A protein and the small-molecule ligand that binds it are described below.
Small molecule (SMILES): CC(C)CCC[C@@H](C)[C@H]1CC[C@H]2[C@@H]3CC=C4C[C@@H](O)CC[C@]4(C)[C@H]3CC[C@]12C

Binding-site contacts:
Ligand atom C21 contacts residue VAL55 of chain 1.A at 4.2 Å (hydrophobic).
Ligand atom C23 contacts residue PLM1 of chain 1.P at 4.1 Å.
Ligand atom C19 contacts residue PHE56 of chain 1.A at 4.2 Å (hydrophobic).
Ligand atom C21 contacts residue PHE56 of chain 1.A at 4.0 Å (hydrophobic).
Ligand atom C6 contacts residue PLM1 of chain 1.P at 4.3 Å.
Ligand atom C12 contacts residue PHE56 of chain 1.A at 4.0 Å (hydrophobic).
Ligand atom C27 contacts residue LEU91 of chain 1.A at 3.8 Å (hydrophobic).
Ligand atom C4 contacts residue LEU474 of chain 1.A at 3.9 Å (hydrophobic).
Ligand atom C15 contacts residue PLM1 of chain 1.P at 4.3 Å.
Ligand atom C7 contacts residue PLM1 of chain 1.P at 4.4 Å.
Ligand atom C21 contacts residue LEU52 of chain 1.A at 3.9 Å (hydrophobic).
Ligand atom O1 contacts residue LEU474 of chain 1.A at 3.5 Å (h-bond).
Ligand atom C9 contacts residue VAL59 of chain 1.A at 4.4 Å (hydrophobic).
Ligand atom C24 contacts residue PLM1 of chain 1.P at 3.8 Å.
Ligand atom C19 contacts residue LEU475 of chain 1.A at 4.1 Å (hydrophobic).
Ligand atom C2 contacts residue LEU474 of chain 1.A at 3.8 Å (hydrophobic).
Ligand atom C3 contacts residue LEU474 of chain 1.A at 3.8 Å (hydrophobic).
Ligand atom C4 contacts residue PLM1 of chain 1.P at 4.3 Å.
Ligand atom C25 contacts residue PLM1 of chain 1.P at 4.0 Å.
Ligand atom C23 contacts residue LEU52 of chain 1.A at 4.3 Å (hydrophobic).
Ligand atom C11 contacts residue PHE56 of chain 1.A at 3.8 Å (hydrophobic).
Ligand atom C11 contacts residue VAL59 of chain 1.A at 4.0 Å (hydrophobic).
Ligand atom C22 contacts residue VAL55 of chain 1.A at 4.1 Å (hydrophobic).
Ligand atom C27 contacts residue VAL51 of chain 1.A at 4.4 Å (hydrophobic).
Ligand atom C18 contacts residue PHE56 of chain 1.A at 4.0 Å (hydrophobic).
Ligand atom C16 contacts residue PLM1 of chain 1.P at 4.0 Å.
Ligand atom C5 contacts residue PLM1 of chain 1.P at 4.5 Å.
Ligand atom C27 contacts residue VAL55 of chain 1.A at 4.0 Å (hydrophobic).
Ligand atom C26 contacts residue PLM1 of chain 1.P at 3.7 Å.
Ligand atom C1 contacts residue LEU60 of chain 1.A at 3.8 Å (hydrophobic).
Ligand atom C2 contacts residue LEU60 of chain 1.A at 3.8 Å (hydrophobic).
Ligand atom C12 contacts residue VAL59 of chain 1.A at 3.9 Å (hydrophobic).

Sequence of chain 1.A:
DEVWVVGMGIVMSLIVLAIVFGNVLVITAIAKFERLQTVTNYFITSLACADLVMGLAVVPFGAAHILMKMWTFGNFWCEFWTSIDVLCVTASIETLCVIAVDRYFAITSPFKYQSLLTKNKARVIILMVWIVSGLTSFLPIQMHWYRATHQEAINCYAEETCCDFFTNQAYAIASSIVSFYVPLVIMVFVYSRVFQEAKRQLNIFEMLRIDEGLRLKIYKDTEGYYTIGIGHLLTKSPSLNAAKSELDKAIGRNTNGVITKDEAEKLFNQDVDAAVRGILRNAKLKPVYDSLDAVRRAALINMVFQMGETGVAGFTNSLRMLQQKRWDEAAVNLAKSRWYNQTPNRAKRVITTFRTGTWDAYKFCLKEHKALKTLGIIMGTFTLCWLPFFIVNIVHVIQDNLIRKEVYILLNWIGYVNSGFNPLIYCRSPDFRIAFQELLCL